Sequence of chain 2.B:
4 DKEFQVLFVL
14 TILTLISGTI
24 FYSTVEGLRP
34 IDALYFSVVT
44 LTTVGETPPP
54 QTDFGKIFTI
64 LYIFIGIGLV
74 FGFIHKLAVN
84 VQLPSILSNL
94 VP

This small molecule binds to this protein.
Small molecule (SMILES): NCC(=O)O

Binding-site contacts:
Ligand atom O contacts residue ASP4 of chain 2.B at 4.2 Å.
Ligand atom N contacts residue ASN83 of chain 2.B at 3.0 Å (h-bond).
Ligand atom CA contacts residue ASN83 of chain 2.B at 3.3 Å.
Ligand atom OXT contacts residue ASP4 of chain 2.B at 4.3 Å.
Ligand atom N contacts residue VAL84 of chain 2.B at 4.3 Å.
Ligand atom N contacts residue ASP4 of chain 2.B at 4.5 Å.